Binding-site contacts:
Ligand atom O1A contacts residue P8E1 of chain 1.LD at 3.3 Å.
Ligand atom C7 contacts residue SER401 of chain 1.F at 4.2 Å.
Ligand atom C1 contacts residue SER399 of chain 1.F at 3.6 Å.
Ligand atom C2 contacts residue SER399 of chain 1.F at 4.1 Å.
Ligand atom O1A contacts residue SER399 of chain 1.F at 4.4 Å.
Ligand atom O1B contacts residue SER399 of chain 1.F at 2.7 Å (h-bond).
Ligand atom C9 contacts residue P8E1 of chain 1.LD at 4.3 Å.
Ligand atom O6 contacts residue SER401 of chain 1.F at 2.1 Å (h-bond).
Ligand atom O8 contacts residue VAL419 of chain 1.F at 4.1 Å.
Ligand atom C3 contacts residue SER399 of chain 1.F at 4.1 Å.
Ligand atom C3 contacts residue ALA402 of chain 1.F at 3.8 Å (hydrophobic).
Ligand atom O8 contacts residue SER401 of chain 1.F at 3.6 Å (h-bond).
Ligand atom O4 contacts residue SER401 of chain 1.F at 4.3 Å.
Ligand atom C9 contacts residue VAL419 of chain 1.F at 4.2 Å (hydrophobic).
Ligand atom C2 contacts residue P8E1 of chain 1.LD at 4.3 Å.
Ligand atom C1 contacts residue SER401 of chain 1.F at 2.6 Å.
Ligand atom C5 contacts residue SER401 of chain 1.F at 3.6 Å.
Ligand atom O1A contacts residue SER401 of chain 1.F at 3.2 Å.
Ligand atom O1B contacts residue SER401 of chain 1.F at 3.2 Å.
Ligand atom C8 contacts residue SER401 of chain 1.F at 4.4 Å.
Ligand atom C6 contacts residue SER401 of chain 1.F at 2.9 Å.
Ligand atom C1 contacts residue P8E1 of chain 1.LD at 4.1 Å.
Ligand atom O6 contacts residue P8E1 of chain 1.LD at 3.9 Å.
Ligand atom C2 contacts residue SER401 of chain 1.F at 1.5 Å.
Ligand atom C2 contacts residue ALA402 of chain 1.F at 4.1 Å (hydrophobic).
Ligand atom C4 contacts residue SER401 of chain 1.F at 3.3 Å.
Ligand atom C3 contacts residue SER401 of chain 1.F at 2.1 Å.

A protein and the small-molecule ligand that binds it are described below.
Small molecule (SMILES): C[C@H](O)[C@H](N)[C@@H]1O[C@](O)(C(=O)O)C[C@H](O)[C@@H]1N

Sequence of chain 1.F:
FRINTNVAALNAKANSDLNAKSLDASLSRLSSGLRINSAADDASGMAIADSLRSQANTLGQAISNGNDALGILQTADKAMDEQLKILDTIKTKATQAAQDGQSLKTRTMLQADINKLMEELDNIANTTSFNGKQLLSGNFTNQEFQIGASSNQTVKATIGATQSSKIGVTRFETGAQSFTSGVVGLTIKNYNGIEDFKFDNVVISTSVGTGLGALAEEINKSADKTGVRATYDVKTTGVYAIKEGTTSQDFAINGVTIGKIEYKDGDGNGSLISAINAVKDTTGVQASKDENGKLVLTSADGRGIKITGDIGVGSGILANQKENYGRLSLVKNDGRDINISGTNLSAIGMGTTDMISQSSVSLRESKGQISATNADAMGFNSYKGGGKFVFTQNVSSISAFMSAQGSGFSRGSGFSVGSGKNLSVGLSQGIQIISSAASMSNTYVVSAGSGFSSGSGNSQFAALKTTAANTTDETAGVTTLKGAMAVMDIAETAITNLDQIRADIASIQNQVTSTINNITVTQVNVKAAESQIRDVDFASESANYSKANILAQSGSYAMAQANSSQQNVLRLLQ